Binding-site contacts:
Ligand atom OXT contacts residue ALA478 of chain 1.A at 4.3 Å.
Ligand atom N contacts residue GLU137 of chain 1.A at 4.3 Å.
Ligand atom OG contacts residue CYS322 of chain 1.A at 3.4 Å (h-bond).
Ligand atom CB contacts residue SER323 of chain 1.A at 4.2 Å.
Ligand atom O contacts residue PHE485 of chain 1.A at 3.5 Å.
Ligand atom C contacts residue THR476 of chain 1.A at 4.3 Å.
Ligand atom C contacts residue SER323 of chain 1.A at 3.4 Å.
Ligand atom OXT contacts residue SER323 of chain 1.A at 2.8 Å (h-bond).
Ligand atom OXT contacts residue LYS321 of chain 1.A at 4.2 Å.
Ligand atom C contacts residue GLY477 of chain 1.A at 3.4 Å.
Ligand atom O contacts residue GLY477 of chain 1.A at 3.2 Å (h-bond).
Ligand atom OG contacts residue SER323 of chain 1.A at 3.2 Å (h-bond).
Ligand atom C contacts residue PHE485 of chain 1.A at 4.2 Å (hydrophobic).
Ligand atom OG contacts residue PHE185 of chain 1.A at 3.3 Å.
Ligand atom OXT contacts residue PHE185 of chain 1.A at 4.2 Å.
Ligand atom OG contacts residue LYS321 of chain 1.A at 4.0 Å.
Ligand atom CA contacts residue PHE185 of chain 1.A at 4.5 Å (hydrophobic).
Ligand atom CB contacts residue PHE485 of chain 1.A at 3.9 Å (hydrophobic).
Ligand atom O contacts residue THR476 of chain 1.A at 3.9 Å.
Ligand atom OXT contacts residue THR476 of chain 1.A at 3.9 Å.
Ligand atom CA contacts residue SER323 of chain 1.A at 4.4 Å.
Ligand atom CB contacts residue CYS322 of chain 1.A at 3.5 Å (hydrophobic).
Ligand atom N contacts residue ALA478 of chain 1.A at 4.1 Å.
Ligand atom O contacts residue ALA478 of chain 1.A at 3.0 Å (h-bond).
Ligand atom C contacts residue ALA478 of chain 1.A at 3.8 Å (hydrophobic).
Ligand atom CA contacts residue PHE485 of chain 1.A at 4.1 Å (hydrophobic).
Ligand atom O contacts residue SER323 of chain 1.A at 3.7 Å.
Ligand atom CB contacts residue PHE185 of chain 1.A at 3.9 Å (hydrophobic).
Ligand atom N contacts residue PHE485 of chain 1.A at 3.6 Å.
Ligand atom OXT contacts residue GLY477 of chain 1.A at 3.0 Å (h-bond).

This small molecule binds to this protein.
Small molecule (SMILES): N[C@@H](CO)C(=O)O

Sequence of chain 1.A:
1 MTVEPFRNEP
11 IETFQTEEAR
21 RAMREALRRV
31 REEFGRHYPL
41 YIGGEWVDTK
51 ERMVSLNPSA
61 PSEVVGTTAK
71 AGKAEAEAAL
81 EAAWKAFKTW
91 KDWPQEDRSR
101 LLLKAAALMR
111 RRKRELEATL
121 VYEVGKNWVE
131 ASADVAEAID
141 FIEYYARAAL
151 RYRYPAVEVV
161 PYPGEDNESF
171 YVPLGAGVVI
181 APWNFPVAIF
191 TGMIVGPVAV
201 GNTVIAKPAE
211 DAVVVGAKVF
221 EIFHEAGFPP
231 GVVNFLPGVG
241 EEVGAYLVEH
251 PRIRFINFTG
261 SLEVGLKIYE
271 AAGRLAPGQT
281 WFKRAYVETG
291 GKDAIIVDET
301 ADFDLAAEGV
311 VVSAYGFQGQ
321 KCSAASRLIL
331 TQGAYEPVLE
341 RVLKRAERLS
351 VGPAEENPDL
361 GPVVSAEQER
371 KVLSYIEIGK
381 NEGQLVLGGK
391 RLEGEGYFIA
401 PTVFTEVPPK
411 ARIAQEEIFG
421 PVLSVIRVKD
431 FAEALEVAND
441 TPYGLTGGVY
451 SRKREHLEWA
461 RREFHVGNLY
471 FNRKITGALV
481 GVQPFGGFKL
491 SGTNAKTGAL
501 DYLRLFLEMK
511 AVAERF